Binding-site contacts:
Ligand atom CAS contacts residue LEU151 of chain 1.A at 3.4 Å (hydrophobic).
Ligand atom CAT contacts residue GLU99 of chain 1.A at 3.9 Å.
Ligand atom CAK contacts residue GLY30 of chain 1.A at 3.6 Å.
Ligand atom CAC contacts residue MET98 of chain 1.A at 3.5 Å (hydrophobic).
Ligand atom CAC contacts residue GLU99 of chain 1.A at 3.9 Å.
Ligand atom CAH contacts residue LYS52 of chain 1.A at 3.7 Å.
Ligand atom NAO contacts residue GLY30 of chain 1.A at 3.8 Å.
Ligand atom NAN contacts residue ALA50 of chain 1.A at 3.4 Å.
Ligand atom NAP contacts residue ALA50 of chain 1.A at 3.9 Å.
Ligand atom CAR contacts residue VAL37 of chain 1.A at 3.8 Å (hydrophobic).
Ligand atom CAI contacts residue ALA35 of chain 1.A at 4.0 Å (hydrophobic).
Ligand atom CAT contacts residue LEU151 of chain 1.A at 3.7 Å (hydrophobic).
Ligand atom CAB contacts residue GLU148 of chain 1.A at 3.5 Å.
Ligand atom NAA contacts residue ASP166 of chain 1.A at 3.9 Å.
Ligand atom CAI contacts residue LYS52 of chain 1.A at 3.9 Å.
Ligand atom CAE contacts residue ILE29 of chain 1.A at 3.5 Å (hydrophobic).
Ligand atom CAB contacts residue ASN149 of chain 1.A at 3.5 Å.
Ligand atom CAJ contacts residue ASN149 of chain 1.A at 3.4 Å.
Ligand atom CAH contacts residue VAL37 of chain 1.A at 3.5 Å (hydrophobic).
Ligand atom CAS contacts residue VAL37 of chain 1.A at 4.0 Å (hydrophobic).
Ligand atom CAC contacts residue ALA50 of chain 1.A at 4.0 Å (hydrophobic).
Ligand atom CAR contacts residue LEU151 of chain 1.A at 3.5 Å (hydrophobic).
Ligand atom NAA contacts residue ASN149 of chain 1.A at 3.5 Å.
Ligand atom CAK contacts residue VAL37 of chain 1.A at 3.6 Å (hydrophobic).
Ligand atom CAD contacts residue LEU151 of chain 1.A at 3.8 Å (hydrophobic).
Ligand atom CAF contacts residue GLY30 of chain 1.A at 3.9 Å.
Ligand atom CAD contacts residue MET98 of chain 1.A at 3.8 Å (hydrophobic).
Ligand atom NAM contacts residue LEU151 of chain 1.A at 3.9 Å.
Ligand atom NAN contacts residue GLU99 of chain 1.A at 2.9 Å (salt-bridge).
Ligand atom CAG contacts residue VAL37 of chain 1.A at 3.8 Å (hydrophobic).
Ligand atom CAE contacts residue VAL101 of chain 1.A at 3.1 Å (hydrophobic).
Ligand atom CAC contacts residue VAL82 of chain 1.A at 3.3 Å (hydrophobic).
Ligand atom NAM contacts residue ILE29 of chain 1.A at 3.8 Å.
Ligand atom CAT contacts residue ALA50 of chain 1.A at 3.6 Å (hydrophobic).
Ligand atom CAK contacts residue ASP31 of chain 1.A at 3.7 Å.
Ligand atom NAP contacts residue LEU100 of chain 1.A at 3.8 Å.
Ligand atom CAJ contacts residue GLU148 of chain 1.A at 3.7 Å.
Ligand atom NAA contacts residue GLY165 of chain 1.A at 3.8 Å.
Ligand atom NAP contacts residue VAL101 of chain 1.A at 3.2 Å (h-bond).
Ligand atom NAA contacts residue GLU148 of chain 1.A at 3.9 Å.

Sequence of chain 1.A:
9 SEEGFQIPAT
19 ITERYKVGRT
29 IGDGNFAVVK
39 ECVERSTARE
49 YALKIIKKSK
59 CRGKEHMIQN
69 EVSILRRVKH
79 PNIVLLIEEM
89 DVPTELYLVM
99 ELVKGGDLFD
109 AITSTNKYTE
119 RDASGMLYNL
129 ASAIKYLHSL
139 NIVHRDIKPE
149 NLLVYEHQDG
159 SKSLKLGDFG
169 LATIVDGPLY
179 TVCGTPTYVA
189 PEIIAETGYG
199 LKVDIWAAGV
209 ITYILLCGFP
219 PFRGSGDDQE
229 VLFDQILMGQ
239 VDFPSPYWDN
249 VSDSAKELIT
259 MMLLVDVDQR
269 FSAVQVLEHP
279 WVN

A small-molecule ligand and the protein it binds are described below.
Small molecule (SMILES): N#CC[C@H](C1CCCC1)n1cc(-c2ncnc3[nH]ccc23)cn1